A protein and the small-molecule ligand that binds it are described below.
Small molecule (SMILES): CC(=O)N[C@@H]1[C@@H](O)[C@H](O)[C@@H](CO)O[C@H]1O

Binding-site contacts:
Ligand atom O6 contacts residue LEU91 of chain 1.C at 3.9 Å.
Ligand atom C3 contacts residue ASN87 of chain 1.C at 3.8 Å.
Ligand atom C4 contacts residue ASN87 of chain 1.C at 4.2 Å.
Ligand atom O5 contacts residue SER79 of chain 1.C at 3.8 Å.
Ligand atom C2 contacts residue ASN87 of chain 1.C at 2.5 Å.
Ligand atom O5 contacts residue ASN87 of chain 1.C at 2.4 Å (h-bond).
Ligand atom C5 contacts residue ASN87 of chain 1.C at 3.7 Å.
Ligand atom C8 contacts residue ILE155 of chain 1.C at 3.7 Å (hydrophobic).
Ligand atom O6 contacts residue SER79 of chain 1.C at 2.5 Å (h-bond).
Ligand atom C1 contacts residue ASN87 of chain 1.C at 1.4 Å.
Ligand atom C6 contacts residue SER79 of chain 1.C at 3.6 Å.
Ligand atom N2 contacts residue ASN87 of chain 1.C at 2.9 Å (h-bond).
Ligand atom O7 contacts residue ASN87 of chain 1.C at 4.4 Å.
Ligand atom C5 contacts residue SER79 of chain 1.C at 4.3 Å.
Ligand atom C7 contacts residue ASN87 of chain 1.C at 3.9 Å.

Sequence of chain 1.C:
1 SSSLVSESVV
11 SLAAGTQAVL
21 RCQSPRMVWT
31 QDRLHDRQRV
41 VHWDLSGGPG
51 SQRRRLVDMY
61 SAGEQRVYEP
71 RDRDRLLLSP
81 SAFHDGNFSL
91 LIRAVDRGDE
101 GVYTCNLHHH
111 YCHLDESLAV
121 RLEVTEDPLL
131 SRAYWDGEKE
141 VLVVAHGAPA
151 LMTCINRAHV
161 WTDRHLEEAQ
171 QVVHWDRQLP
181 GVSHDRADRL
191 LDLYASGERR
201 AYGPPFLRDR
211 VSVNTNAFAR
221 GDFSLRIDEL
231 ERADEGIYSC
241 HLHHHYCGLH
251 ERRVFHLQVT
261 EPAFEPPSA